Sequence of chain 1.B:
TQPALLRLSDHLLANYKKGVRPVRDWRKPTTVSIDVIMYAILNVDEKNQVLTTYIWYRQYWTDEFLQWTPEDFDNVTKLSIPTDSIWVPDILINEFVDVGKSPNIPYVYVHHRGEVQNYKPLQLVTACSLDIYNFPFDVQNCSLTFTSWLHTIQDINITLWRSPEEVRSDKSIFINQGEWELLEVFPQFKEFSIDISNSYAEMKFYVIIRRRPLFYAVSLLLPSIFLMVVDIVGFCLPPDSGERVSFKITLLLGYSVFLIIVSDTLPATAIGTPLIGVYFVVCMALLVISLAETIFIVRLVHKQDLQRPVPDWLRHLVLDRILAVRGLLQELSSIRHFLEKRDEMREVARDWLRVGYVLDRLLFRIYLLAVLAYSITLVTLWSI

Binding-site contacts:
Ligand atom O7 contacts residue ARG138 of chain 1.B at 4.3 Å.
Ligand atom O7 contacts residue ASP185 of chain 1.D at 4.0 Å.
Ligand atom C1 contacts residue ASN186 of chain 1.D at 1.4 Å.
Ligand atom C7 contacts residue ASP185 of chain 1.D at 4.0 Å.
Ligand atom C7 contacts residue ASN186 of chain 1.D at 3.4 Å.
Ligand atom C3 contacts residue ASN186 of chain 1.D at 3.8 Å.
Ligand atom C2 contacts residue ASN186 of chain 1.D at 2.5 Å.
Ligand atom C4 contacts residue ASN186 of chain 1.D at 4.2 Å.
Ligand atom O5 contacts residue ASN186 of chain 1.D at 2.4 Å (h-bond).
Ligand atom N2 contacts residue ASN186 of chain 1.D at 2.9 Å (h-bond).
Ligand atom O7 contacts residue ASN186 of chain 1.D at 3.5 Å (h-bond).
Ligand atom C8 contacts residue ASP185 of chain 1.D at 3.3 Å.
Ligand atom C5 contacts residue ASN186 of chain 1.D at 3.7 Å.
Ligand atom C8 contacts residue ASN186 of chain 1.D at 4.5 Å.

Sequence of chain 1.D:
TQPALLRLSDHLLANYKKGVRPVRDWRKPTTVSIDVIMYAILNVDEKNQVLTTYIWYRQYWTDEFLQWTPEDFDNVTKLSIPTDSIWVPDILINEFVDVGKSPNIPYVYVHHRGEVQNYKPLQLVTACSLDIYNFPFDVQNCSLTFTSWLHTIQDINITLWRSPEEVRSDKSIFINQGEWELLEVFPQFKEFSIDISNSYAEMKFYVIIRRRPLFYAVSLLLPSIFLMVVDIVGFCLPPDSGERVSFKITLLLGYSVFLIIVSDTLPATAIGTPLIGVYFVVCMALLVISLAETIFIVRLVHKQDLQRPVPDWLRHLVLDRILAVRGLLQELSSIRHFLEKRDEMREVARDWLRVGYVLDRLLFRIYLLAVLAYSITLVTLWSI

The small molecule below binds the protein below.
Small molecule (SMILES): CC(=O)N[C@@H]1[C@@H](O)[C@H](O)[C@@H](CO)O[C@H]1O